Binding-site contacts:
Ligand atom C6 contacts residue HIS158 of chain 38.C at 3.9 Å.
Ligand atom C8 contacts residue HIS149 of chain 38.C at 3.5 Å.
Ligand atom C2 contacts residue HIS149 of chain 38.C at 3.6 Å.
Ligand atom C7 contacts residue ASN153 of chain 38.C at 3.6 Å.
Ligand atom O6 contacts residue HIS158 of chain 38.C at 3.4 Å.
Ligand atom O5 contacts residue THR155 of chain 38.C at 3.8 Å.
Ligand atom C5 contacts residue ASN153 of chain 38.C at 3.6 Å.
Ligand atom O7 contacts residue ASN153 of chain 38.C at 4.0 Å.
Ligand atom O7 contacts residue GLY102 of chain 38.E at 3.0 Å (h-bond).
Ligand atom C1 contacts residue HIS158 of chain 38.C at 4.1 Å.
Ligand atom C4 contacts residue ASN153 of chain 38.C at 4.2 Å.
Ligand atom C7 contacts residue TRP101 of chain 38.E at 4.3 Å (hydrophobic).
Ligand atom C3 contacts residue HIS149 of chain 38.C at 4.3 Å.
Ligand atom C1 contacts residue ASN153 of chain 38.C at 1.4 Å.
Ligand atom O5 contacts residue HIS149 of chain 38.C at 3.8 Å.
Ligand atom C5 contacts residue HIS158 of chain 38.C at 4.2 Å.
Ligand atom C4 contacts residue HIS149 of chain 38.C at 3.7 Å.
Ligand atom C8 contacts residue ALA150 of chain 38.C at 4.5 Å (hydrophobic).
Ligand atom C7 contacts residue GLY102 of chain 38.E at 4.0 Å.
Ligand atom N2 contacts residue ASN153 of chain 38.C at 3.2 Å (h-bond).
Ligand atom C8 contacts residue TRP101 of chain 38.E at 4.4 Å (hydrophobic).
Ligand atom C5 contacts residue GLY156 of chain 38.C at 4.0 Å.
Ligand atom C6 contacts residue GLY156 of chain 38.C at 3.8 Å.
Ligand atom C3 contacts residue ASN153 of chain 38.C at 3.9 Å.
Ligand atom C1 contacts residue THR155 of chain 38.C at 3.7 Å.
Ligand atom C1 contacts residue HIS149 of chain 38.C at 3.7 Å.
Ligand atom O5 contacts residue HIS158 of chain 38.C at 3.2 Å.
Ligand atom C8 contacts residue ASN153 of chain 38.C at 3.9 Å.
Ligand atom C5 contacts residue HIS149 of chain 38.C at 3.6 Å.
Ligand atom C6 contacts residue HIS149 of chain 38.C at 4.1 Å.
Ligand atom O5 contacts residue GLY156 of chain 38.C at 3.9 Å.
Ligand atom O7 contacts residue ASN103 of chain 38.E at 4.5 Å.
Ligand atom O3 contacts residue HIS149 of chain 38.C at 4.2 Å.
Ligand atom C2 contacts residue ASN153 of chain 38.C at 2.6 Å.
Ligand atom O5 contacts residue ASN153 of chain 38.C at 2.2 Å (h-bond).
Ligand atom O6 contacts residue HIS149 of chain 38.C at 3.6 Å.
Ligand atom O7 contacts residue TRP101 of chain 38.E at 3.4 Å (h-bond).

This protein binds this small molecule.
Small molecule (SMILES): CC(=O)N[C@H]1[C@H](O[C@H]2[C@H](O)[C@@H](NC(C)=O)CO[C@@H]2CO)O[C@H](CO)[C@@H](O)[C@@H]1O

Sequence of chain 38.C:
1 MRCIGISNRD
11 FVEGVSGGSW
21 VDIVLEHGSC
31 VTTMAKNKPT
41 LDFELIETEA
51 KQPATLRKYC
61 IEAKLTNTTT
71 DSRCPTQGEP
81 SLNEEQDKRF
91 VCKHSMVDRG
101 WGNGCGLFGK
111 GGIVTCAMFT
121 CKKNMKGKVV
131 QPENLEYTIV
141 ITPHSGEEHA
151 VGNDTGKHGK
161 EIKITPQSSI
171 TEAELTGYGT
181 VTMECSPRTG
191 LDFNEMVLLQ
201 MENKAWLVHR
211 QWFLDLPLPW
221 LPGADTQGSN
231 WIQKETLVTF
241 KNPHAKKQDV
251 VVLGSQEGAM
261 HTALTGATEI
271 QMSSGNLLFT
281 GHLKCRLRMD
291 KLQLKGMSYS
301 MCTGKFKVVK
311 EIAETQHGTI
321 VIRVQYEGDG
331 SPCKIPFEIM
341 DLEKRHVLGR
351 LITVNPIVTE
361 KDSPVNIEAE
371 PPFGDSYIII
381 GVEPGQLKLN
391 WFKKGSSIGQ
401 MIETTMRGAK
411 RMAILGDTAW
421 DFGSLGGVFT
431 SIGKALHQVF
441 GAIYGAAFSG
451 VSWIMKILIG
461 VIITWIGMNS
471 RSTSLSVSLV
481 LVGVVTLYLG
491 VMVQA

Sequence of chain 38.E:
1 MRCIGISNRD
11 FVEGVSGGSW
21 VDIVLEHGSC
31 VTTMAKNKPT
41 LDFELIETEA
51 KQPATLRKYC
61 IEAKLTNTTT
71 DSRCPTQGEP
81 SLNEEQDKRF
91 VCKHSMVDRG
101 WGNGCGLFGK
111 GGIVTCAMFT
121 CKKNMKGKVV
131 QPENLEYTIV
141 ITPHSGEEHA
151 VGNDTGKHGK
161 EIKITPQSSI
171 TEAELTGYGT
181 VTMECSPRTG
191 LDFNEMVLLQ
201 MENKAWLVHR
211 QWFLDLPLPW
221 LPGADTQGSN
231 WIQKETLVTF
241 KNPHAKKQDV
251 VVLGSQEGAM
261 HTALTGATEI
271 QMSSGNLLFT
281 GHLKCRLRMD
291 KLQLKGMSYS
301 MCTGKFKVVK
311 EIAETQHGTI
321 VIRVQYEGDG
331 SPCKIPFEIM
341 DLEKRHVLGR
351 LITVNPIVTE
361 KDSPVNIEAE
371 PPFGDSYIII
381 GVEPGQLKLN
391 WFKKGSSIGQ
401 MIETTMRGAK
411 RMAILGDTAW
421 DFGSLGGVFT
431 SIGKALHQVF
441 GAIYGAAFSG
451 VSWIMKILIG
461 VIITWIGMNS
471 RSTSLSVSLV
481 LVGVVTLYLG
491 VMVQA